Sequence of chain 1.F:
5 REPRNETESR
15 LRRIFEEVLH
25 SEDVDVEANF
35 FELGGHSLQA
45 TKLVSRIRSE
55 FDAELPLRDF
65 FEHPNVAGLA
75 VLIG

Binding-site contacts:
Ligand atom C19 contacts residue SER112 of chain 1.E at 3.6 Å.
Ligand atom C15 contacts residue THR105 of chain 1.E at 3.7 Å.
Ligand atom N4 contacts residue GLY270 of chain 1.E at 3.3 Å.
Ligand atom O4 contacts residue ALA113 of chain 1.E at 3.6 Å.
Ligand atom C17 contacts residue ASP111 of chain 1.E at 3.4 Å.
Ligand atom C16 contacts residue ASP111 of chain 1.E at 3.9 Å.
Ligand atom C21 contacts residue ALA113 of chain 1.E at 3.7 Å (hydrophobic).
Ligand atom O4 contacts residue MET117 of chain 1.E at 3.5 Å.
Ligand atom C13 contacts residue TYR265 of chain 1.E at 3.9 Å (hydrophobic).
Ligand atom S1 contacts residue PHE417 of chain 1.E at 3.9 Å.
Ligand atom O1P contacts residue SER112 of chain 1.E at 2.6 Å (h-bond).
Ligand atom O2 contacts residue VAL102 of chain 1.E at 3.9 Å.
Ligand atom C14 contacts residue TYR265 of chain 1.E at 3.3 Å (hydrophobic).
Ligand atom O3P contacts residue TRP216 of chain 1.E at 3.2 Å (h-bond).
Ligand atom N2 contacts residue ASP111 of chain 1.E at 3.4 Å (salt-bridge).
Ligand atom O6 contacts residue PHE320 of chain 1.E at 3.6 Å.
Ligand atom C20 contacts residue TYR265 of chain 1.E at 3.5 Å (hydrophobic).
Ligand atom C21 contacts residue MET117 of chain 1.E at 3.8 Å (hydrophobic).
Ligand atom P contacts residue SER41 of chain 1.F at 1.6 Å.
Ligand atom O1P contacts residue SER41 of chain 1.F at 2.6 Å (h-bond).
Ligand atom C12 contacts residue LEU203 of chain 1.E at 3.9 Å (hydrophobic).
Ligand atom C19 contacts residue SER41 of chain 1.F at 3.2 Å.
Ligand atom N1 contacts residue LEU269 of chain 1.E at 3.7 Å.
Ligand atom O2P contacts residue SER41 of chain 1.F at 2.6 Å (h-bond).
Ligand atom C2 contacts residue HEM1 of chain 1.K at 3.1 Å.
Ligand atom C2 contacts residue THR274 of chain 1.E at 3.3 Å.
Ligand atom O4 contacts residue ASP111 of chain 1.E at 2.7 Å (salt-bridge).
Ligand atom C4 contacts residue HEM1 of chain 1.K at 2.9 Å.
Ligand atom P contacts residue SER112 of chain 1.E at 3.9 Å.
Ligand atom N1 contacts residue LEU203 of chain 1.E at 3.3 Å.
Ligand atom C2 contacts residue GLY270 of chain 1.E at 3.1 Å.
Ligand atom N1 contacts residue TYR265 of chain 1.E at 3.6 Å.
Ligand atom C21 contacts residue LEU262 of chain 1.E at 3.5 Å (hydrophobic).
Ligand atom O3P contacts residue SER41 of chain 1.F at 2.6 Å (h-bond).
Ligand atom C11 contacts residue LEU203 of chain 1.E at 3.4 Å (hydrophobic).
Ligand atom N3 contacts residue HEM1 of chain 1.K at 2.0 Å.
Ligand atom O1P contacts residue HIS40 of chain 1.F at 3.8 Å.
Ligand atom O3 contacts residue ARG219 of chain 1.E at 3.9 Å.
Ligand atom C14 contacts residue LEU203 of chain 1.E at 3.7 Å (hydrophobic).
Ligand atom C13 contacts residue LEU203 of chain 1.E at 3.6 Å (hydrophobic).

This small molecule binds to this protein.
Small molecule (SMILES): CC(C)(COP(=O)(O)O)[C@@H](O)C(=O)NCCC(=O)NCCSC(=O)c1c[nH]cn1

Sequence of chain 1.E:
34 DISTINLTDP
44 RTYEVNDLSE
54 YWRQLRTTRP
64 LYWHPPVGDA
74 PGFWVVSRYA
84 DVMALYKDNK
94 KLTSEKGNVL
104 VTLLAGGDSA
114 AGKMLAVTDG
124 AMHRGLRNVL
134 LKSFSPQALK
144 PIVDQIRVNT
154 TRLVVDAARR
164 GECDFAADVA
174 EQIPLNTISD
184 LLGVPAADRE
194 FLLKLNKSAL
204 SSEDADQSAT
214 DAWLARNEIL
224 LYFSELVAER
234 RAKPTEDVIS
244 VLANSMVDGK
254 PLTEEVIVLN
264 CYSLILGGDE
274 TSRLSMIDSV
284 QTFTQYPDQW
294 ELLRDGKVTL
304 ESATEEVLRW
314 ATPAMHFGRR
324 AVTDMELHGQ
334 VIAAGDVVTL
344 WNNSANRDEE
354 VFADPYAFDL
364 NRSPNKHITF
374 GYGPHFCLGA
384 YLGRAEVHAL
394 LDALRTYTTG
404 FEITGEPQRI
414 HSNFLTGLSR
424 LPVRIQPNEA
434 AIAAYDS